Sequence of chain 1.L:
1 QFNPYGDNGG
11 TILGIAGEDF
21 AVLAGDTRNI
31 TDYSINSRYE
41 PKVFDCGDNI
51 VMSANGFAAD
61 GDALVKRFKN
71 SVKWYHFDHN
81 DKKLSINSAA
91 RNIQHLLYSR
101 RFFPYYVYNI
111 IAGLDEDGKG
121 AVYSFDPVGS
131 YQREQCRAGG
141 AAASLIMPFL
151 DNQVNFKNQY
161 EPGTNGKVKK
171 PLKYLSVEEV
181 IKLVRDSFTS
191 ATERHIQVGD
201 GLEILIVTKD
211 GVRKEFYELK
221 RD

Binding-site contacts:
Ligand atom C24 contacts residue GLY47 of chain 1.K at 3.5 Å.
Ligand atom C11 contacts residue THR1 of chain 1.K at 2.4 Å.
Ligand atom O37 contacts residue SER27 of chain 1.K at 3.0 Å (h-bond).
Ligand atom O13 contacts residue MES1 of chain 1.KA at 2.7 Å (h-bond).
Ligand atom C7 contacts residue GLY47 of chain 1.K at 3.6 Å.
Ligand atom O21 contacts residue THR1 of chain 1.K at 2.2 Å (h-bond).
Ligand atom C8 contacts residue LYS33 of chain 1.K at 3.8 Å.
Ligand atom C26 contacts residue SER21 of chain 1.K at 3.7 Å.
Ligand atom N25 contacts residue SER21 of chain 1.K at 3.0 Å (h-bond).
Ligand atom C32 contacts residue SER130 of chain 1.L at 3.8 Å.
Ligand atom O13 contacts residue THR1 of chain 1.K at 2.9 Å (h-bond).
Ligand atom N22 contacts residue GLY47 of chain 1.K at 3.1 Å (h-bond).
Ligand atom C11 contacts residue TYR169 of chain 1.K at 3.0 Å (hydrophobic).
Ligand atom C6 contacts residue LYS33 of chain 1.K at 3.6 Å.
Ligand atom C27 contacts residue SER21 of chain 1.K at 3.4 Å.
Ligand atom C11 contacts residue ARG19 of chain 1.K at 3.2 Å.
Ligand atom C10 contacts residue TYR169 of chain 1.K at 3.6 Å (hydrophobic).
Ligand atom C3 contacts residue ALA49 of chain 1.K at 3.5 Å (hydrophobic).
Ligand atom O21 contacts residue MES1 of chain 1.KA at 2.9 Å (h-bond).
Ligand atom C9 contacts residue THR1 of chain 1.K at 1.4 Å.
Ligand atom N22 contacts residue THR1 of chain 1.K at 3.6 Å.
Ligand atom C35 contacts residue VAL31 of chain 1.K at 3.6 Å (hydrophobic).
Ligand atom C9 contacts residue LYS33 of chain 1.K at 3.7 Å.
Ligand atom O34 contacts residue GLN132 of chain 1.L at 3.8 Å.
Ligand atom C5 contacts residue LYS33 of chain 1.K at 3.6 Å.
Ligand atom C7 contacts residue THR1 of chain 1.K at 2.7 Å.
Ligand atom C35 contacts residue GLN132 of chain 1.L at 3.8 Å.
Ligand atom C4 contacts residue ALA49 of chain 1.K at 3.6 Å (hydrophobic).
Ligand atom C42 contacts residue GLY47 of chain 1.K at 3.5 Å.
Ligand atom C30 contacts residue SER130 of chain 1.L at 3.0 Å.
Ligand atom O39 contacts residue ALA49 of chain 1.K at 3.2 Å (h-bond).
Ligand atom C12 contacts residue THR1 of chain 1.K at 2.5 Å.
Ligand atom O49 contacts residue ALA20 of chain 1.K at 3.3 Å.
Ligand atom C11 contacts residue LYS33 of chain 1.K at 3.4 Å.
Ligand atom C8 contacts residue THR1 of chain 1.K at 2.4 Å.
Ligand atom C23 contacts residue GLY47 of chain 1.K at 3.7 Å.
Ligand atom O49 contacts residue SER21 of chain 1.K at 3.2 Å (h-bond).
Ligand atom C10 contacts residue THR1 of chain 1.K at 1.5 Å.
Ligand atom O21 contacts residue GLY47 of chain 1.K at 3.5 Å (h-bond).
Ligand atom C4 contacts residue VAL31 of chain 1.K at 3.6 Å (hydrophobic).

Sequence of chain 1.K:
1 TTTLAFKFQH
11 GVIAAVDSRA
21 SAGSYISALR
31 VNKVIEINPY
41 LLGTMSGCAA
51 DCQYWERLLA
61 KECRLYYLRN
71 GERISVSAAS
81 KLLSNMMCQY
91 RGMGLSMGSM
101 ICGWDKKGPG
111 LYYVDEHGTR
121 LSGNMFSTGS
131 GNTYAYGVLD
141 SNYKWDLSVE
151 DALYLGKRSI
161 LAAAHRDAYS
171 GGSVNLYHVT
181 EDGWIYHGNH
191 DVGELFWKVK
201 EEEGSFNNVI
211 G

The protein below binds the small molecule below.
Small molecule (SMILES): COc1ccc(C[C@H](NC(=O)[C@@H](C)NC(=O)CN2CCOCC2)C(=O)N[C@@H](Cc2ccccc2)[C@@H](O)[C@H](C)CO)cc1